A small-molecule ligand and the protein it binds are described below.
Small molecule (SMILES): O=P(O)(O)O[C@@H]1[C@H](O)[C@H](O)[C@@H](OP(=O)(O)O)[C@H](OP(=O)(O)O)[C@H]1O

Binding-site contacts:
Ligand atom C6 contacts residue ARG568 of chain 1.B at 4.4 Å.
Ligand atom O43 contacts residue LEU269 of chain 1.B at 2.9 Å (h-bond).
Ligand atom P5 contacts residue ARG270 of chain 1.B at 4.2 Å.
Ligand atom P4 contacts residue ARG266 of chain 1.B at 3.5 Å.
Ligand atom O42 contacts residue ARG266 of chain 1.B at 2.4 Å (salt-bridge).
Ligand atom O1 contacts residue ARG568 of chain 1.B at 3.4 Å (salt-bridge).
Ligand atom O42 contacts residue ARG270 of chain 1.B at 4.1 Å.
Ligand atom O43 contacts residue ARG270 of chain 1.B at 4.2 Å.
Ligand atom C5 contacts residue ARG270 of chain 1.B at 3.9 Å.
Ligand atom O51 contacts residue LYS569 of chain 1.B at 3.5 Å (salt-bridge).
Ligand atom P5 contacts residue TYR567 of chain 1.B at 3.5 Å.
Ligand atom C2 contacts residue ARG270 of chain 1.B at 4.4 Å.
Ligand atom O41 contacts residue LYS569 of chain 1.B at 3.3 Å (salt-bridge).
Ligand atom O11 contacts residue ARG568 of chain 1.B at 2.8 Å (salt-bridge).
Ligand atom O12 contacts residue ARG568 of chain 1.B at 3.1 Å (salt-bridge).
Ligand atom O52 contacts residue ARG270 of chain 1.B at 3.0 Å (salt-bridge).
Ligand atom P4 contacts residue LEU269 of chain 1.B at 4.3 Å.
Ligand atom O4 contacts residue ARG270 of chain 1.B at 3.8 Å.
Ligand atom O3 contacts residue ARG568 of chain 1.B at 4.1 Å.
Ligand atom O51 contacts residue ARG510 of chain 1.B at 2.9 Å (salt-bridge).
Ligand atom O53 contacts residue TYR567 of chain 1.B at 2.4 Å (h-bond).
Ligand atom O52 contacts residue LYS507 of chain 1.B at 3.6 Å.
Ligand atom P4 contacts residue ARG270 of chain 1.B at 4.5 Å.
Ligand atom O5 contacts residue LYS569 of chain 1.B at 3.8 Å.
Ligand atom O6 contacts residue TYR567 of chain 1.B at 4.1 Å.
Ligand atom O42 contacts residue THR268 of chain 1.B at 2.9 Å (h-bond).
Ligand atom P1 contacts residue ARG568 of chain 1.B at 3.2 Å.
Ligand atom O42 contacts residue ALA276 of chain 1.B at 4.4 Å.
Ligand atom O51 contacts residue TYR567 of chain 1.B at 3.6 Å.
Ligand atom O4 contacts residue THR268 of chain 1.B at 4.3 Å.
Ligand atom P4 contacts residue THR268 of chain 1.B at 3.6 Å.
Ligand atom P5 contacts residue LYS507 of chain 1.B at 4.2 Å.
Ligand atom O53 contacts residue ARG510 of chain 1.B at 3.8 Å.
Ligand atom O41 contacts residue ARG266 of chain 1.B at 3.7 Å.
Ligand atom P5 contacts residue ARG510 of chain 1.B at 3.9 Å.
Ligand atom O43 contacts residue THR268 of chain 1.B at 3.3 Å (h-bond).
Ligand atom O5 contacts residue TYR567 of chain 1.B at 4.4 Å.
Ligand atom O6 contacts residue ARG503 of chain 1.B at 4.4 Å.
Ligand atom O53 contacts residue LYS507 of chain 1.B at 4.2 Å.
Ligand atom O51 contacts residue LYS507 of chain 1.B at 3.6 Å.

Sequence of chain 1.B:
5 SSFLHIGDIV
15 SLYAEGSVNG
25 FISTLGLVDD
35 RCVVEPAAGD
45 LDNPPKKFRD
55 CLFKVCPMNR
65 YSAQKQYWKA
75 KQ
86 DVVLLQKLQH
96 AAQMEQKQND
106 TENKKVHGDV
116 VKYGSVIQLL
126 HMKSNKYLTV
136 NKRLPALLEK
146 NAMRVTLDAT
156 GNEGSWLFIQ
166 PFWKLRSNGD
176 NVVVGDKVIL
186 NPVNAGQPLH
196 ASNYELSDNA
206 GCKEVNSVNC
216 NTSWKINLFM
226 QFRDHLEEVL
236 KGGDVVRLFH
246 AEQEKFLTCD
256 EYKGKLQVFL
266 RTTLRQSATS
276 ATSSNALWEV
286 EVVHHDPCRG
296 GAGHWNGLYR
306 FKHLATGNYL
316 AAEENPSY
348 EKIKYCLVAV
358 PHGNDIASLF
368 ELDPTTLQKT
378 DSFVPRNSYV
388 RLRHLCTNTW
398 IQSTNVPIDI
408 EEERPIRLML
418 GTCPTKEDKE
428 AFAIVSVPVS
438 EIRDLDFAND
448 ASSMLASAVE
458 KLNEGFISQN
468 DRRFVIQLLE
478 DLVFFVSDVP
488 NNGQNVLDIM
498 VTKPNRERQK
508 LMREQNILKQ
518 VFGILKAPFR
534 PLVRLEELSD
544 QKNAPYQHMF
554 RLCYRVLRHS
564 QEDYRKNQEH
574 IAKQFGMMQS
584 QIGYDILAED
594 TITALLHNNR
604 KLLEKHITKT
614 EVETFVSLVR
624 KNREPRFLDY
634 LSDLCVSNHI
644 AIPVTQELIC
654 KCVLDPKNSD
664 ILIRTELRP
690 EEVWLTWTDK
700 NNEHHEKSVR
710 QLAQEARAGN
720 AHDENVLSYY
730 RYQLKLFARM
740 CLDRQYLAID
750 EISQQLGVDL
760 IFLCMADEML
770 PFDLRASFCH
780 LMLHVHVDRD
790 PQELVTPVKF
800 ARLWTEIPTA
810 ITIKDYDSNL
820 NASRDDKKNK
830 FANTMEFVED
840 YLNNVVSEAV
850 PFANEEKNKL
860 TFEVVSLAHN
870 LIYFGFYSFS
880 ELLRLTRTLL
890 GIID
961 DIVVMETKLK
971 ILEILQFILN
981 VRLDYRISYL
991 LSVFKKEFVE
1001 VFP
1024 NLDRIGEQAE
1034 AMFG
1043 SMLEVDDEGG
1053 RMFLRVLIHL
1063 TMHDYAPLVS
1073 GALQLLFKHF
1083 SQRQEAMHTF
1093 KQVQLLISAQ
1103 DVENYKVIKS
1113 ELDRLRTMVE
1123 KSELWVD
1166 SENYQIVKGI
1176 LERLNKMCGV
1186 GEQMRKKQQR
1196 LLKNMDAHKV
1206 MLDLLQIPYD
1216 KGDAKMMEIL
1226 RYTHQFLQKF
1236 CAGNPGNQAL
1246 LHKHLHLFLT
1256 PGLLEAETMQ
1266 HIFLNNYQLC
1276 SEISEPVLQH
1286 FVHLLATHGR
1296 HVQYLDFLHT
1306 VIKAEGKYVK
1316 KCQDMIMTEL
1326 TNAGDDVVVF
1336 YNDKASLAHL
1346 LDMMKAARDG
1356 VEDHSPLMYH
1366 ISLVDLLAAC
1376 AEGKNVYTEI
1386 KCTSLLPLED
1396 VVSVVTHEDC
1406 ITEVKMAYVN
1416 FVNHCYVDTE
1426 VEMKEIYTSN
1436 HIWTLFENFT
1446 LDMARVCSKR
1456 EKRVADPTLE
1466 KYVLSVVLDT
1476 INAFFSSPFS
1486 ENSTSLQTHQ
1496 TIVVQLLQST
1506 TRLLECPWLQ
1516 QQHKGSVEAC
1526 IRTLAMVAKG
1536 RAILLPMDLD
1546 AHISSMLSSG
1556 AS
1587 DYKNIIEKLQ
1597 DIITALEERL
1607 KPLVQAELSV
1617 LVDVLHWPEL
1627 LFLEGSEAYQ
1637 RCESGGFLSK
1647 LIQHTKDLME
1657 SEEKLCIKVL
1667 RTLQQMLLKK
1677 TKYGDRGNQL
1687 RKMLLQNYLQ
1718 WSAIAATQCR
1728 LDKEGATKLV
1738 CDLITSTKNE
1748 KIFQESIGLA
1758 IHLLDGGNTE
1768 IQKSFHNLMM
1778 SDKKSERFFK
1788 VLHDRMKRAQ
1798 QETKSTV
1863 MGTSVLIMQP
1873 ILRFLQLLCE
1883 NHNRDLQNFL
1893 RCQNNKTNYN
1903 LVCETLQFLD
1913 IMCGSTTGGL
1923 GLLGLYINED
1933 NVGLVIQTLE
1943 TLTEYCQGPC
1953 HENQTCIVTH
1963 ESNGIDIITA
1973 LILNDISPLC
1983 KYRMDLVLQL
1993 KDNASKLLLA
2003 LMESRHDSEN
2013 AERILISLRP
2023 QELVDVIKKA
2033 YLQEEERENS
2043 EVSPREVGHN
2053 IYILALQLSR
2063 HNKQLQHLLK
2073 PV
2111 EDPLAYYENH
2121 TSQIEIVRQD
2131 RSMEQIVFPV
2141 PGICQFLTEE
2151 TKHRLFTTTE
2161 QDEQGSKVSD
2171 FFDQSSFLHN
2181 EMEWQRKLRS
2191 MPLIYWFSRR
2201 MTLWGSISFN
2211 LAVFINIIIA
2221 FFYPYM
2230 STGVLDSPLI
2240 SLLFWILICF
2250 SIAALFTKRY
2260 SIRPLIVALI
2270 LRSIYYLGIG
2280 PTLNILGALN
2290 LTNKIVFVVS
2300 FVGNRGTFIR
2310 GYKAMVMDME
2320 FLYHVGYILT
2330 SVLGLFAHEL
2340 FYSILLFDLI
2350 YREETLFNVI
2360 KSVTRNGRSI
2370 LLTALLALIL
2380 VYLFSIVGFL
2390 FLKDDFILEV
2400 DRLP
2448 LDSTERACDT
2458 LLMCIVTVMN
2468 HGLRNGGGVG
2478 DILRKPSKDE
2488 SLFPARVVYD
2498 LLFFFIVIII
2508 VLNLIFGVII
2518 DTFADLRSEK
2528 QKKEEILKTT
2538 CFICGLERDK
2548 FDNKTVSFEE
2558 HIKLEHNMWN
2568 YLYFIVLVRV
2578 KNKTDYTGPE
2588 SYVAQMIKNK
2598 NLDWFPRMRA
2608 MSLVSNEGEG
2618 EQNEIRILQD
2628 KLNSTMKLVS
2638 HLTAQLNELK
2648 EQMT